A protein and the small-molecule ligand that binds it are described below.
Small molecule (SMILES): Cc1cccc(Nc2nc(N[C@@H]3CCCC[C@@H]3N)nc3c2C(=O)NC3)c1

Sequence of chain 1.A:
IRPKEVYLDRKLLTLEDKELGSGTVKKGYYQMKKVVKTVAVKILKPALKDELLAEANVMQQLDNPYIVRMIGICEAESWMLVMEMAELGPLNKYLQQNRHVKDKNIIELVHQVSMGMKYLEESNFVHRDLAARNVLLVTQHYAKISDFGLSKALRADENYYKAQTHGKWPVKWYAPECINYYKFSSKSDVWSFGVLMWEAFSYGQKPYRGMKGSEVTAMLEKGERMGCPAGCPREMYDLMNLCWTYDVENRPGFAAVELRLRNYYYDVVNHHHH

Binding-site contacts:
Ligand atom N20 contacts residue ASN147 of chain 1.A at 3.0 Å (h-bond).
Ligand atom N21 contacts residue ASP160 of chain 1.A at 3.9 Å.
Ligand atom C22 contacts residue SER159 of chain 1.A at 3.4 Å.
Ligand atom C2 contacts residue GLY102 of chain 1.A at 3.6 Å.
Ligand atom N24 contacts residue GLU97 of chain 1.A at 2.8 Å (salt-bridge).
Ligand atom C23 contacts residue MET96 of chain 1.A at 3.8 Å (hydrophobic).
Ligand atom C27 contacts residue LEU149 of chain 1.A at 3.1 Å (hydrophobic).
Ligand atom O26 contacts residue ALA99 of chain 1.A at 2.9 Å (h-bond).
Ligand atom C1 contacts residue GLY102 of chain 1.A at 3.8 Å.
Ligand atom C18 contacts residue ARG146 of chain 1.A at 3.6 Å.
Ligand atom C18 contacts residue ASP160 of chain 1.A at 3.8 Å.
Ligand atom O26 contacts residue MET98 of chain 1.A at 3.6 Å.
Ligand atom C28 contacts residue ALA99 of chain 1.A at 3.7 Å (hydrophobic).
Ligand atom C17 contacts residue ARG146 of chain 1.A at 3.6 Å.
Ligand atom C12 contacts residue ASP160 of chain 1.A at 3.7 Å.
Ligand atom N20 contacts residue ASP160 of chain 1.A at 2.7 Å (salt-bridge).
Ligand atom C1 contacts residue GLU100 of chain 1.A at 3.5 Å.
Ligand atom C4 contacts residue LEU25 of chain 1.A at 3.4 Å (hydrophobic).
Ligand atom C14 contacts residue ASP160 of chain 1.A at 3.7 Å.
Ligand atom C22 contacts residue LEU149 of chain 1.A at 3.2 Å (hydrophobic).
Ligand atom O26 contacts residue ALA48 of chain 1.A at 3.4 Å.
Ligand atom N11 contacts residue ASP160 of chain 1.A at 3.0 Å (salt-bridge).
Ligand atom N21 contacts residue SER159 of chain 1.A at 3.2 Å (h-bond).
Ligand atom C23 contacts residue LEU149 of chain 1.A at 3.6 Å (hydrophobic).
Ligand atom C8 contacts residue LEU149 of chain 1.A at 3.5 Å (hydrophobic).
Ligand atom N24 contacts residue LEU149 of chain 1.A at 3.7 Å.
Ligand atom O26 contacts residue GLU97 of chain 1.A at 3.6 Å.
Ligand atom C25 contacts residue GLU97 of chain 1.A at 3.6 Å.
Ligand atom C23 contacts residue SER159 of chain 1.A at 3.4 Å.
Ligand atom C15 contacts residue SER27 of chain 1.A at 3.7 Å.
Ligand atom C28 contacts residue MET98 of chain 1.A at 3.8 Å (hydrophobic).
Ligand atom N21 contacts residue LEU149 of chain 1.A at 3.7 Å.
Ligand atom C25 contacts residue LEU149 of chain 1.A at 3.4 Å (hydrophobic).
Ligand atom C4 contacts residue PRO103 of chain 1.A at 3.6 Å (hydrophobic).
Ligand atom C25 contacts residue ALA48 of chain 1.A at 3.3 Å (hydrophobic).
Ligand atom N24 contacts residue ALA48 of chain 1.A at 3.5 Å.
Ligand atom N20 contacts residue ARG146 of chain 1.A at 2.9 Å (salt-bridge).
Ligand atom C28 contacts residue GLY102 of chain 1.A at 3.7 Å.
Ligand atom C3 contacts residue PRO103 of chain 1.A at 3.7 Å (hydrophobic).
Ligand atom C17 contacts residue PRO103 of chain 1.A at 3.6 Å (hydrophobic).